Sequence of chain 1.A:
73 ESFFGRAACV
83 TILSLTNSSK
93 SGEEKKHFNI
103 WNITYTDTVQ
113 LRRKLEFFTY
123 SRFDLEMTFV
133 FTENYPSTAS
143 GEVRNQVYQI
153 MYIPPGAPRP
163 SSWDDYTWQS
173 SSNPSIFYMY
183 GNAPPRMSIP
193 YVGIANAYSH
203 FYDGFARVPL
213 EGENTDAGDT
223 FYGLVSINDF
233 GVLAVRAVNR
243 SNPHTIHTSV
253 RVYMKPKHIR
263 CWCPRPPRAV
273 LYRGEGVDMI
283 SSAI

Binding-site contacts:
Ligand atom NH2 contacts residue LEU87 of chain 1.A at 3.9 Å.
Ligand atom NE contacts residue SER86 of chain 1.A at 3.6 Å.
Ligand atom NH2 contacts residue ASN101 of chain 1.A at 3.7 Å.
Ligand atom NH2 contacts residue LYS98 of chain 1.A at 2.7 Å (salt-bridge).
Ligand atom NE contacts residue ASN101 of chain 1.A at 3.0 Å (h-bond).
Ligand atom CZ contacts residue LEU87 of chain 1.A at 4.2 Å (hydrophobic).
Ligand atom NH1 contacts residue LYS98 of chain 1.A at 3.7 Å.
Ligand atom CZ contacts residue LYS97 of chain 1.A at 4.4 Å.
Ligand atom CB contacts residue SER86 of chain 1.A at 3.9 Å.
Ligand atom NH2 contacts residue LYS97 of chain 1.A at 3.6 Å (salt-bridge).
Ligand atom CZ contacts residue PHE100 of chain 1.A at 4.1 Å (hydrophobic).
Ligand atom NH1 contacts residue LEU87 of chain 1.A at 3.9 Å.
Ligand atom O contacts residue SER86 of chain 1.A at 2.8 Å (h-bond).
Ligand atom CG contacts residue SER86 of chain 1.A at 4.2 Å.
Ligand atom C contacts residue SER86 of chain 1.A at 3.6 Å.
Ligand atom CD contacts residue ASN101 of chain 1.A at 3.2 Å.
Ligand atom C contacts residue THR88 of chain 1.A at 4.2 Å.
Ligand atom N contacts residue SER86 of chain 1.A at 4.0 Å.
Ligand atom NH2 contacts residue SER86 of chain 1.A at 3.5 Å (h-bond).
Ligand atom CZ contacts residue ASN101 of chain 1.A at 3.7 Å.
Ligand atom CA contacts residue SER86 of chain 1.A at 4.0 Å.
Ligand atom NH1 contacts residue SER86 of chain 1.A at 3.4 Å (h-bond).
Ligand atom CD2 contacts residue ILE84 of chain 1.A at 3.9 Å (hydrophobic).
Ligand atom NH1 contacts residue THR88 of chain 1.A at 3.8 Å.
Ligand atom CZ contacts residue LYS98 of chain 1.A at 3.7 Å.
Ligand atom O contacts residue LYS98 of chain 1.A at 3.8 Å.
Ligand atom NH2 contacts residue PHE100 of chain 1.A at 2.8 Å (h-bond).
Ligand atom C contacts residue LYS98 of chain 1.A at 3.7 Å.
Ligand atom CD1 contacts residue ILE84 of chain 1.A at 4.0 Å (hydrophobic).
Ligand atom CG contacts residue ILE84 of chain 1.A at 4.5 Å (hydrophobic).
Ligand atom O contacts residue THR88 of chain 1.A at 3.7 Å.
Ligand atom CD contacts residue SER86 of chain 1.A at 3.5 Å.
Ligand atom CZ contacts residue SER86 of chain 1.A at 3.2 Å.

A small-molecule ligand and the protein it binds are described below.
Small molecule (SMILES): CC[C@H](C)[C@H](NC(=O)[C@@H](N)CC(C)C)C(=O)NCC(=O)N[C@@H](CCCN=C(N)N)C(=O)N[C@H](C=O)[C@@H](C)O